Sequence of chain 1.A:
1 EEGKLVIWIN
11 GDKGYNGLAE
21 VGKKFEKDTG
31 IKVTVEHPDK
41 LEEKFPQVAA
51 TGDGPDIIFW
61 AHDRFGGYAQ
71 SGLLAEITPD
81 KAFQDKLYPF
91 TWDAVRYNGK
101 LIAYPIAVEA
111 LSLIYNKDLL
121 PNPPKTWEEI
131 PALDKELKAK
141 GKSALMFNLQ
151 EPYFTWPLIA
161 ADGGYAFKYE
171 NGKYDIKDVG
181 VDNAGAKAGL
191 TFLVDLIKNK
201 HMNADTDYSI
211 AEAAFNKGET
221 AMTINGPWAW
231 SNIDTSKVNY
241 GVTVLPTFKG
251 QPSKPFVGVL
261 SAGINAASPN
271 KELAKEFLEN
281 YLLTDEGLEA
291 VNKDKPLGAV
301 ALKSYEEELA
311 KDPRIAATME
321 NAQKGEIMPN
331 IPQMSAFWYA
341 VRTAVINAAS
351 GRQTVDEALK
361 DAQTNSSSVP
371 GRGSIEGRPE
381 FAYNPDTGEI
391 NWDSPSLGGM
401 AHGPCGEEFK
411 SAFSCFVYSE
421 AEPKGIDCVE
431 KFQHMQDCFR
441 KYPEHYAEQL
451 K

This small molecule binds to this protein.
Small molecule (SMILES): OC[C@H]1O[C@H](O[C@H]2[C@H](O)[C@@H](O)[C@@H](O)O[C@@H]2CO)[C@H](O)[C@@H](O)[C@@H]1O

Binding-site contacts:
Ligand atom O3 contacts residue LYS13 of chain 1.A at 3.3 Å (salt-bridge).
Ligand atom O2 contacts residue ARG64 of chain 1.A at 2.9 Å (salt-bridge).
Ligand atom O2 contacts residue TRP338 of chain 1.A at 4.2 Å.
Ligand atom O5 contacts residue ARG64 of chain 1.A at 4.0 Å.
Ligand atom O5 contacts residue TRP60 of chain 1.A at 4.1 Å.
Ligand atom O6 contacts residue PHE154 of chain 1.A at 4.1 Å.
Ligand atom C2 contacts residue ASP63 of chain 1.A at 3.7 Å.
Ligand atom C3 contacts residue ASP63 of chain 1.A at 3.6 Å.
Ligand atom O2 contacts residue TRP60 of chain 1.A at 3.5 Å (h-bond).
Ligand atom O2 contacts residue ALA61 of chain 1.A at 3.1 Å.
Ligand atom C5 contacts residue TYR153 of chain 1.A at 4.1 Å (hydrophobic).
Ligand atom C1 contacts residue ARG64 of chain 1.A at 3.1 Å.
Ligand atom O1 contacts residue ASP63 of chain 1.A at 3.4 Å (salt-bridge).
Ligand atom O2 contacts residue GLU109 of chain 1.A at 3.6 Å.
Ligand atom C2 contacts residue TRP60 of chain 1.A at 3.6 Å (hydrophobic).
Ligand atom O1 contacts residue TRP338 of chain 1.A at 2.5 Å (h-bond).
Ligand atom O3 contacts residue ASP63 of chain 1.A at 3.2 Å (salt-bridge).
Ligand atom C4 contacts residue ASP12 of chain 1.A at 3.7 Å.
Ligand atom C3 contacts residue TRP60 of chain 1.A at 3.6 Å (hydrophobic).
Ligand atom C2 contacts residue ARG64 of chain 1.A at 3.1 Å.
Ligand atom O3 contacts residue ALA61 of chain 1.A at 3.5 Å.
Ligand atom O3 contacts residue TRP228 of chain 1.A at 3.6 Å.
Ligand atom O4 contacts residue ASP12 of chain 1.A at 3.5 Å (salt-bridge).
Ligand atom C1 contacts residue ASP63 of chain 1.A at 4.1 Å.
Ligand atom C4 contacts residue TRP228 of chain 1.A at 4.2 Å (hydrophobic).
Ligand atom O4 contacts residue TYR153 of chain 1.A at 3.9 Å.
Ligand atom O6 contacts residue PRO152 of chain 1.A at 3.5 Å.
Ligand atom C1 contacts residue TRP60 of chain 1.A at 4.0 Å (hydrophobic).
Ligand atom C6 contacts residue GLU151 of chain 1.A at 3.3 Å.
Ligand atom O4 contacts residue TRP228 of chain 1.A at 2.9 Å.
Ligand atom C6 contacts residue TYR153 of chain 1.A at 3.4 Å (hydrophobic).
Ligand atom O3 contacts residue GLU109 of chain 1.A at 2.7 Å (salt-bridge).
Ligand atom O5 contacts residue TRP338 of chain 1.A at 4.2 Å.
Ligand atom O1 contacts residue ARG64 of chain 1.A at 4.0 Å.
Ligand atom O3 contacts residue TRP60 of chain 1.A at 2.6 Å (h-bond).
Ligand atom O6 contacts residue TYR153 of chain 1.A at 3.3 Å.
Ligand atom O2 contacts residue ASP63 of chain 1.A at 2.7 Å (salt-bridge).
Ligand atom C3 contacts residue GLU109 of chain 1.A at 3.9 Å.
Ligand atom O6 contacts residue GLU151 of chain 1.A at 2.7 Å (salt-bridge).
Ligand atom C1 contacts residue TRP338 of chain 1.A at 3.5 Å (hydrophobic).